Sequence of chain 1.B:
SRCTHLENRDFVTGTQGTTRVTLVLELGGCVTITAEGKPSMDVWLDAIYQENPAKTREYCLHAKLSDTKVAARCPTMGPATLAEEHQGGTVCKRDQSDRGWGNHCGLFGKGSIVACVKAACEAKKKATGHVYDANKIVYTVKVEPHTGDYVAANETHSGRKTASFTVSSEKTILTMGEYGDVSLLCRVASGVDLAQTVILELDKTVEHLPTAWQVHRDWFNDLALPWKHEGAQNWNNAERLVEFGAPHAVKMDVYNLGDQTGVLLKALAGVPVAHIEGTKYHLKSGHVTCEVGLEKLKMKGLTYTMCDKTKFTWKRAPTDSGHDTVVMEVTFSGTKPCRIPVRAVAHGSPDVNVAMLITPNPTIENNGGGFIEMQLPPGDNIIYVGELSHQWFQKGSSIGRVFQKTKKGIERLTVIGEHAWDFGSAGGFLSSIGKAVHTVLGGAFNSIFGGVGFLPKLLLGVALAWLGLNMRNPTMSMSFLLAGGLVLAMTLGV

The protein below binds the small molecule below.
Small molecule (SMILES): CC(=O)N[C@H]1[C@H](O[C@H]2[C@H](O)[C@@H](NC(C)=O)CO[C@@H]2CO[C@@H]2O[C@@H](C)[C@@H](O)[C@@H](O)[C@@H]2O)O[C@H](CO)[C@@H](O)[C@@H]1O

Sequence of chain 1.A:
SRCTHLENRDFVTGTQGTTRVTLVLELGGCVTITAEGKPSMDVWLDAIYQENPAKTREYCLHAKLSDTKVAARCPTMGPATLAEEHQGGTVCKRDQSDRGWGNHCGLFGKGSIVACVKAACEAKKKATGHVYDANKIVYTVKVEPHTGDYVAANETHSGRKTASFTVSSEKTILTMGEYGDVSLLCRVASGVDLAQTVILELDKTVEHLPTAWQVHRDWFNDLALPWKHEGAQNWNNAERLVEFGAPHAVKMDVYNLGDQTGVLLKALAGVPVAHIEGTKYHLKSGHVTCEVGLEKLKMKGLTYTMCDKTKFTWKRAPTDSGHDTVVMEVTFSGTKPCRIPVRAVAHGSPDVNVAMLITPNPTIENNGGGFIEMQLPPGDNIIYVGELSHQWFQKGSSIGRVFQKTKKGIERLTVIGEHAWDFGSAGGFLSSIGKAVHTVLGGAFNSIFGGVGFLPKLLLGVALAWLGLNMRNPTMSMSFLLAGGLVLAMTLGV

Binding-site contacts:
Ligand atom N2 contacts residue ASN154 of chain 1.A at 2.9 Å (h-bond).
Ligand atom C1 contacts residue HIS104 of chain 1.B at 3.7 Å.
Ligand atom C5 contacts residue HIS104 of chain 1.B at 3.2 Å.
Ligand atom C8 contacts residue ASN154 of chain 1.A at 3.7 Å.
Ligand atom C2 contacts residue ASN154 of chain 1.A at 2.4 Å.
Ligand atom O5 contacts residue ASN154 of chain 1.A at 2.3 Å (h-bond).
Ligand atom C5 contacts residue ASN154 of chain 1.A at 3.6 Å.
Ligand atom C3 contacts residue ASN154 of chain 1.A at 3.8 Å.
Ligand atom C1 contacts residue ASN154 of chain 1.A at 1.4 Å.
Ligand atom C6 contacts residue VAL250 of chain 1.B at 4.3 Å (hydrophobic).
Ligand atom C8 contacts residue HIS104 of chain 1.B at 4.5 Å.
Ligand atom C6 contacts residue HIS104 of chain 1.B at 3.5 Å.
Ligand atom C7 contacts residue ASN154 of chain 1.A at 3.4 Å.
Ligand atom O5 contacts residue HIS104 of chain 1.B at 3.1 Å.
Ligand atom O7 contacts residue ASN154 of chain 1.A at 3.4 Å (h-bond).
Ligand atom C4 contacts residue ASN154 of chain 1.A at 4.2 Å.
Ligand atom C4 contacts residue HIS104 of chain 1.B at 4.5 Å.